Binding-site contacts:
Ligand atom C6 contacts residue GLY77 of chain 1.A at 3.6 Å.
Ligand atom C1 contacts residue PRO79 of chain 1.A at 3.7 Å (hydrophobic).
Ligand atom O4 contacts residue THR165 of chain 1.A at 3.7 Å.
Ligand atom C2 contacts residue PRO79 of chain 1.A at 3.5 Å (hydrophobic).
Ligand atom C8 contacts residue ARG136 of chain 1.A at 3.7 Å.
Ligand atom C9 contacts residue ILE78 of chain 1.A at 3.9 Å (hydrophobic).
Ligand atom O1 contacts residue ARG136 of chain 1.A at 2.9 Å (salt-bridge).
Ligand atom C1 contacts residue ARG76 of chain 1.A at 3.5 Å.
Ligand atom C8 contacts residue ARG76 of chain 1.A at 3.6 Å.
Ligand atom C6 contacts residue ARG76 of chain 1.A at 3.7 Å.
Ligand atom C13 contacts residue ASP73 of chain 1.A at 3.5 Å.
Ligand atom N2 contacts residue ILE78 of chain 1.A at 3.7 Å.
Ligand atom C14 contacts residue ASP73 of chain 1.A at 3.4 Å.
Ligand atom O2 contacts residue ARG76 of chain 1.A at 3.9 Å.
Ligand atom C4 contacts residue PRO79 of chain 1.A at 3.8 Å (hydrophobic).
Ligand atom C8 contacts residue PRO79 of chain 1.A at 3.8 Å (hydrophobic).
Ligand atom S1 contacts residue GLY77 of chain 1.A at 3.5 Å (h-bond).
Ligand atom C5 contacts residue PRO79 of chain 1.A at 3.8 Å (hydrophobic).
Ligand atom S1 contacts residue GLU50 of chain 1.A at 3.5 Å (salt-bridge).
Ligand atom N3 contacts residue ASP73 of chain 1.A at 2.8 Å (salt-bridge).
Ligand atom CL1 contacts residue ASN46 of chain 1.A at 3.7 Å.
Ligand atom O3 contacts residue PRO79 of chain 1.A at 3.8 Å.
Ligand atom C2 contacts residue ARG76 of chain 1.A at 3.7 Å.
Ligand atom CL2 contacts residue ASN46 of chain 1.A at 3.7 Å.
Ligand atom O4 contacts residue ASP73 of chain 1.A at 3.6 Å.
Ligand atom C1 contacts residue GLY77 of chain 1.A at 3.5 Å.
Ligand atom O1 contacts residue ARG76 of chain 1.A at 3.7 Å.
Ligand atom C13 contacts residue THR165 of chain 1.A at 3.7 Å.
Ligand atom C11 contacts residue ASN46 of chain 1.A at 3.5 Å.
Ligand atom N3 contacts residue THR165 of chain 1.A at 3.6 Å.
Ligand atom C3 contacts residue PRO79 of chain 1.A at 3.6 Å (hydrophobic).
Ligand atom C11 contacts residue ILE78 of chain 1.A at 3.9 Å (hydrophobic).
Ligand atom CL1 contacts residue VAL120 of chain 1.A at 3.6 Å.
Ligand atom C12 contacts residue ASN46 of chain 1.A at 3.4 Å.
Ligand atom C6 contacts residue PRO79 of chain 1.A at 3.8 Å (hydrophobic).
Ligand atom C1 contacts residue ARG136 of chain 1.A at 3.8 Å.
Ligand atom S1 contacts residue ILE78 of chain 1.A at 3.8 Å.
Ligand atom O4 contacts residue GLU50 of chain 1.A at 3.6 Å.
Ligand atom C10 contacts residue ASP73 of chain 1.A at 3.9 Å.
Ligand atom CL2 contacts residue ILE78 of chain 1.A at 3.6 Å.

This small molecule binds to this protein.
Small molecule (SMILES): Cc1[nH]c(C(=O)Nc2nc3cc(O)c(C(=O)O)cc3s2)c(Cl)c1Cl

Sequence of chain 1.A:
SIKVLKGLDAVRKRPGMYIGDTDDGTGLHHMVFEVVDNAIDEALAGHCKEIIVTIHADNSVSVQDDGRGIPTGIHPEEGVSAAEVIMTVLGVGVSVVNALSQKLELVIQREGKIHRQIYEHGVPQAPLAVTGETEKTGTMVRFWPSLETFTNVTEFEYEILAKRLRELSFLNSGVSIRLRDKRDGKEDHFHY